Sequence of chain 1.B:
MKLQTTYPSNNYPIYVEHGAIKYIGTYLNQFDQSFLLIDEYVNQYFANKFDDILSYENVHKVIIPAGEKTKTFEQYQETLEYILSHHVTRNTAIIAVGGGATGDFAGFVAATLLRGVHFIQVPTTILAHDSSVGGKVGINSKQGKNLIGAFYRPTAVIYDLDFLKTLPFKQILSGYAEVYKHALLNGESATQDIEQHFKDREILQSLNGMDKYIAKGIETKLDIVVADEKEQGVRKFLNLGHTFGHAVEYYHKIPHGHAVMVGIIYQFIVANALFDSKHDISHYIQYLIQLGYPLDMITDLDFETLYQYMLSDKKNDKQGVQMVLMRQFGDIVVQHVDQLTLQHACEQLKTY

This small molecule binds to this protein.
Small molecule (SMILES): O=C(O)[C@]1(O)C[C@H](CP(=O)(O)O)[C@@H](O)[C@H](O)C1

Binding-site contacts:
Ligand atom C7 contacts residue ASN146 of chain 1.B at 3.5 Å.
Ligand atom O2 contacts residue LYS136 of chain 1.B at 3.9 Å.
Ligand atom C4 contacts residue ZN1 of chain 1.E at 3.0 Å.
Ligand atom O5 contacts residue ZN1 of chain 1.E at 2.5 Å.
Ligand atom C3 contacts residue LEU238 of chain 1.B at 3.8 Å (hydrophobic).
Ligand atom O12 contacts residue ARG235 of chain 1.B at 2.7 Å (salt-bridge).
Ligand atom O11 contacts residue LEU238 of chain 1.B at 3.2 Å.
Ligand atom O12 contacts residue LYS136 of chain 1.B at 3.8 Å.
Ligand atom O4 contacts residue ASP130 of chain 1.B at 2.4 Å (salt-bridge).
Ligand atom C5 contacts residue ZN1 of chain 1.E at 3.2 Å.
Ligand atom O92 contacts residue LYS314 of chain 1.B at 3.7 Å.
Ligand atom C4 contacts residue HIS242 of chain 1.B at 3.2 Å.
Ligand atom O5 contacts residue HIS256 of chain 1.B at 3.2 Å (h-bond).
Ligand atom C4 contacts residue LEU238 of chain 1.B at 3.9 Å (hydrophobic).
Ligand atom O2 contacts residue ASN239 of chain 1.B at 3.6 Å (h-bond).
Ligand atom O11 contacts residue LYS136 of chain 1.B at 3.5 Å (salt-bridge).
Ligand atom O91 contacts residue ASN239 of chain 1.B at 3.3 Å (h-bond).
Ligand atom O5 contacts residue HIS242 of chain 1.B at 3.2 Å.
Ligand atom O4 contacts residue GLU178 of chain 1.B at 3.3 Å (salt-bridge).
Ligand atom P1 contacts residue ASN146 of chain 1.B at 3.9 Å.
Ligand atom O2 contacts residue LEU238 of chain 1.B at 3.5 Å.
Ligand atom O4 contacts residue HIS242 of chain 1.B at 3.2 Å (h-bond).
Ligand atom O4 contacts residue ZN1 of chain 1.E at 2.2 Å.
Ligand atom C8 contacts residue LYS136 of chain 1.B at 3.5 Å.
Ligand atom O93 contacts residue HIS246 of chain 1.B at 3.4 Å.
Ligand atom C3 contacts residue ASP130 of chain 1.B at 3.8 Å.
Ligand atom C1 contacts residue LYS136 of chain 1.B at 3.7 Å.
Ligand atom C4 contacts residue ASP130 of chain 1.B at 3.7 Å.
Ligand atom P1 contacts residue LYS314 of chain 1.B at 3.9 Å.
Ligand atom O12 contacts residue LYS221 of chain 1.B at 3.3 Å (salt-bridge).
Ligand atom O4 contacts residue LYS181 of chain 1.B at 3.6 Å.
Ligand atom O93 contacts residue ASN146 of chain 1.B at 2.8 Å (h-bond).
Ligand atom C1 contacts residue ARG235 of chain 1.B at 3.4 Å.
Ligand atom C5 contacts residue HIS242 of chain 1.B at 3.8 Å.
Ligand atom C1 contacts residue LEU238 of chain 1.B at 3.6 Å (hydrophobic).
Ligand atom O92 contacts residue LYS136 of chain 1.B at 2.6 Å (salt-bridge).
Ligand atom O93 contacts residue LYS314 of chain 1.B at 3.0 Å (salt-bridge).
Ligand atom P1 contacts residue HIS246 of chain 1.B at 3.6 Å.
Ligand atom O11 contacts residue ARG235 of chain 1.B at 2.8 Å (salt-bridge).
Ligand atom O91 contacts residue HIS246 of chain 1.B at 3.0 Å.